Binding-site contacts:
Ligand atom O4 contacts residue LEU57 of chain 1.D at 4.1 Å.
Ligand atom C13 contacts residue TYR88 of chain 1.D at 3.7 Å (hydrophobic).
Ligand atom O1 contacts residue TRP84 of chain 1.D at 3.0 Å (h-bond).
Ligand atom C4 contacts residue TRP111 of chain 1.D at 3.1 Å (hydrophobic).
Ligand atom C8 contacts residue TYR88 of chain 1.D at 3.7 Å (hydrophobic).
Ligand atom C9 contacts residue TYR88 of chain 1.D at 3.9 Å (hydrophobic).
Ligand atom C1 contacts residue TRP111 of chain 1.D at 4.1 Å (hydrophobic).
Ligand atom C2 contacts residue PHE115 of chain 1.D at 3.8 Å (hydrophobic).
Ligand atom N1 contacts residue ASP97 of chain 1.D at 3.2 Å (salt-bridge).
Ligand atom O4 contacts residue SER155 of chain 1.D at 3.4 Å (h-bond).
Ligand atom O1 contacts residue TYR80 of chain 1.D at 3.8 Å.
Ligand atom C6 contacts residue ASP97 of chain 1.D at 4.1 Å.
Ligand atom C4 contacts residue ASP97 of chain 1.D at 4.1 Å.
Ligand atom C3 contacts residue ILE99 of chain 1.D at 3.6 Å (hydrophobic).
Ligand atom O2 contacts residue PHE126 of chain 1.D at 3.9 Å.
Ligand atom N1 contacts residue TRP111 of chain 1.D at 4.0 Å.
Ligand atom C3 contacts residue TRP111 of chain 1.D at 3.5 Å (hydrophobic).
Ligand atom C1 contacts residue TRP84 of chain 1.D at 4.0 Å (hydrophobic).
Ligand atom C2 contacts residue PHE126 of chain 1.D at 4.0 Å (hydrophobic).
Ligand atom O4 contacts residue TRP111 of chain 1.D at 3.7 Å.
Ligand atom C2 contacts residue MET135 of chain 1.D at 3.8 Å (hydrophobic).
Ligand atom CL1 contacts residue VAL250 of chain 1.C at 3.4 Å.
Ligand atom C10 contacts residue LEU57 of chain 1.D at 3.9 Å (hydrophobic).
Ligand atom C14 contacts residue TYR88 of chain 1.D at 3.5 Å (hydrophobic).
Ligand atom O3 contacts residue TYR88 of chain 1.D at 3.9 Å.
Ligand atom C5 contacts residue SER155 of chain 1.D at 4.0 Å.
Ligand atom C8 contacts residue LEU57 of chain 1.D at 3.8 Å (hydrophobic).
Ligand atom O2 contacts residue TRP84 of chain 1.D at 3.8 Å.
Ligand atom C5 contacts residue TYR80 of chain 1.D at 3.7 Å (hydrophobic).
Ligand atom O1 contacts residue TYR88 of chain 1.D at 3.8 Å.
Ligand atom O2 contacts residue MET135 of chain 1.D at 3.4 Å.
Ligand atom O3 contacts residue LEU57 of chain 1.D at 4.1 Å.
Ligand atom C6 contacts residue LEU100 of chain 1.D at 3.8 Å (hydrophobic).
Ligand atom C1 contacts residue ASP97 of chain 1.D at 4.0 Å.
Ligand atom C4 contacts residue TYR80 of chain 1.D at 4.1 Å (hydrophobic).
Ligand atom O4 contacts residue TYR80 of chain 1.D at 2.5 Å (h-bond).
Ligand atom C11 contacts residue LEU85 of chain 1.D at 3.4 Å (hydrophobic).
Ligand atom CL1 contacts residue MET89 of chain 1.D at 3.1 Å.
Ligand atom C7 contacts residue LEU57 of chain 1.D at 3.5 Å (hydrophobic).
Ligand atom C5 contacts residue ASP97 of chain 1.D at 4.1 Å.

A protein and the small-molecule ligand that binds it are described below.
Small molecule (SMILES): O=C(CCCOc1ccc(Cl)cc1)N[C@H]1CCOC1=O

Sequence of chain 1.D:
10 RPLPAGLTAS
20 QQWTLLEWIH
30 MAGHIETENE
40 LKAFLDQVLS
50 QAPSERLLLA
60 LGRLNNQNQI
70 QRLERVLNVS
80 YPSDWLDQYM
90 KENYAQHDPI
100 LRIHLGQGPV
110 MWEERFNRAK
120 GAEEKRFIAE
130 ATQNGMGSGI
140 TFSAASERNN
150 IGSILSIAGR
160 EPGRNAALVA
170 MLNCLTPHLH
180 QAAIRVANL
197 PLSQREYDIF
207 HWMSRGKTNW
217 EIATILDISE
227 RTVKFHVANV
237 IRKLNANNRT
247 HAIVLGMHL

Sequence of chain 1.C:
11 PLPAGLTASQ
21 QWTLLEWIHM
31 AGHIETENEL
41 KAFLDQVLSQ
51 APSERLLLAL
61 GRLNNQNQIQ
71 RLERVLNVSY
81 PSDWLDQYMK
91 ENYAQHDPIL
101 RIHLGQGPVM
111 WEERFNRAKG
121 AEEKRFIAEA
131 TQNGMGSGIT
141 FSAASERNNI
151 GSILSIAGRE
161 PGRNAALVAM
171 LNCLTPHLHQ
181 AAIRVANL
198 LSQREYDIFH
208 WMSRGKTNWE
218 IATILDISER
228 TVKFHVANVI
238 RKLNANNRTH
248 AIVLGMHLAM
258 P